Binding-site contacts:
Ligand atom C19 contacts residue TRP186 of chain 1.C at 3.3 Å (hydrophobic).
Ligand atom C1 contacts residue TRP186 of chain 1.C at 4.3 Å (hydrophobic).
Ligand atom C21 contacts residue TRP189 of chain 1.C at 3.1 Å (hydrophobic).
Ligand atom O1 contacts residue TRP186 of chain 1.C at 3.4 Å (h-bond).
Ligand atom C10 contacts residue TRP186 of chain 1.C at 4.1 Å (hydrophobic).
Ligand atom C3 contacts residue TRP186 of chain 1.C at 3.6 Å (hydrophobic).
Ligand atom C5 contacts residue TRP186 of chain 1.C at 4.0 Å (hydrophobic).
Ligand atom C2 contacts residue TRP186 of chain 1.C at 3.5 Å (hydrophobic).
Ligand atom C18 contacts residue ILE190 of chain 1.C at 3.6 Å (hydrophobic).
Ligand atom C4 contacts residue TRP186 of chain 1.C at 3.4 Å (hydrophobic).
Ligand atom C22 contacts residue ILE190 of chain 1.C at 3.7 Å (hydrophobic).

The small molecule below binds the protein below.
Small molecule (SMILES): CC(C)CCC[C@@H](C)[C@H]1CC[C@H]2[C@@H]3CC=C4C[C@@H](O)CC[C@]4(C)[C@H]3CC[C@]12C

Sequence of chain 1.C:
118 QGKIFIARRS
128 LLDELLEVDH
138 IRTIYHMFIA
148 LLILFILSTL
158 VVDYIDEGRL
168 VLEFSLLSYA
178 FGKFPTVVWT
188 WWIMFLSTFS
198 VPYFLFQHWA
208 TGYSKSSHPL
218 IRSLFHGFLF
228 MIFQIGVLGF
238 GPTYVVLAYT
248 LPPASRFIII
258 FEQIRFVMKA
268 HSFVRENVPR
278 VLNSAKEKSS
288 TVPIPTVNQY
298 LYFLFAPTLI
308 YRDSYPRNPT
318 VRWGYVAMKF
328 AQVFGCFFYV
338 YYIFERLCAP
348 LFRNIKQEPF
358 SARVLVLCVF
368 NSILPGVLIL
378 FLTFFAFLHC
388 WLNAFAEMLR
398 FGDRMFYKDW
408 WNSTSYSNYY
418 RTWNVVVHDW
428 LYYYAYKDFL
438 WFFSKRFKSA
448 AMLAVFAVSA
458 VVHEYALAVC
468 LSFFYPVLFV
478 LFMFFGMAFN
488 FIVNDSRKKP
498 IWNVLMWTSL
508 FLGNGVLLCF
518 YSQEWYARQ